Binding-site contacts:
Ligand atom CAE contacts residue PHE117 of chain 2.F at 3.6 Å (hydrophobic).
Ligand atom CAU contacts residue NAD1 of chain 2.BA at 3.9 Å.
Ligand atom CAI contacts residue PHE169 of chain 2.F at 3.8 Å (hydrophobic).
Ligand atom NAN contacts residue VAL223 of chain 2.F at 3.7 Å.
Ligand atom CAV contacts residue NAD1 of chain 2.BA at 3.4 Å.
Ligand atom CAL contacts residue LEU238 of chain 2.F at 3.8 Å (hydrophobic).
Ligand atom CAK contacts residue ALA177 of chain 2.F at 3.9 Å (hydrophobic).
Ligand atom CAL contacts residue PRO176 of chain 2.F at 3.8 Å (hydrophobic).
Ligand atom OAB contacts residue TYR178 of chain 2.F at 2.3 Å (h-bond).
Ligand atom CAA contacts residue GLY116 of chain 2.F at 3.6 Å.
Ligand atom OAB contacts residue LYS185 of chain 2.F at 3.8 Å.
Ligand atom NAO contacts residue MET219 of chain 2.F at 3.7 Å.
Ligand atom OAP contacts residue NAD1 of chain 2.BA at 3.2 Å.
Ligand atom OAB contacts residue NAD1 of chain 2.BA at 2.6 Å (h-bond).
Ligand atom CAE contacts residue GLY116 of chain 2.F at 3.5 Å.
Ligand atom CAA contacts residue NAD1 of chain 2.BA at 3.4 Å.
Ligand atom CAC contacts residue ILE222 of chain 2.F at 3.8 Å (hydrophobic).
Ligand atom CAC contacts residue MET118 of chain 2.F at 3.8 Å (hydrophobic).
Ligand atom CAQ contacts residue ALA218 of chain 2.F at 3.4 Å (hydrophobic).
Ligand atom CAU contacts residue ALA218 of chain 2.F at 3.8 Å (hydrophobic).
Ligand atom CAH contacts residue NAD1 of chain 2.BA at 3.3 Å.
Ligand atom CAM contacts residue NAD1 of chain 2.BA at 3.4 Å.
Ligand atom CAA contacts residue ALA218 of chain 2.F at 3.4 Å (hydrophobic).
Ligand atom CAG contacts residue MET219 of chain 2.F at 3.8 Å (hydrophobic).
Ligand atom CAE contacts residue ALA218 of chain 2.F at 3.9 Å (hydrophobic).
Ligand atom CAS contacts residue TYR178 of chain 2.F at 3.1 Å (hydrophobic).
Ligand atom CAR contacts residue NAD1 of chain 2.BA at 3.4 Å.
Ligand atom CAF contacts residue VAL223 of chain 2.F at 3.8 Å (hydrophobic).
Ligand atom CAI contacts residue TYR178 of chain 2.F at 3.3 Å (hydrophobic).
Ligand atom CAG contacts residue NAD1 of chain 2.BA at 3.2 Å.
Ligand atom CAJ contacts residue TYR178 of chain 2.F at 3.8 Å (hydrophobic).
Ligand atom NAO contacts residue GLN234 of chain 2.F at 3.9 Å.
Ligand atom CAI contacts residue NAD1 of chain 2.BA at 3.6 Å.
Ligand atom CAC contacts residue PHE117 of chain 2.F at 3.9 Å (hydrophobic).
Ligand atom NAN contacts residue LEU238 of chain 2.F at 3.9 Å.
Ligand atom CAS contacts residue NAD1 of chain 2.BA at 3.4 Å.
Ligand atom NAN contacts residue GLN234 of chain 2.F at 3.4 Å (h-bond).
Ligand atom CAM contacts residue PHE169 of chain 2.F at 3.8 Å (hydrophobic).
Ligand atom CAD contacts residue MET123 of chain 2.F at 3.7 Å (hydrophobic).
Ligand atom CAJ contacts residue PHE169 of chain 2.F at 3.5 Å (hydrophobic).

A small-molecule ligand and the protein it binds are described below.
Small molecule (SMILES): Cc1ccccc1Oc1ccc(Cn2cc(C3CC3)nn2)cc1O

Sequence of chain 2.F:
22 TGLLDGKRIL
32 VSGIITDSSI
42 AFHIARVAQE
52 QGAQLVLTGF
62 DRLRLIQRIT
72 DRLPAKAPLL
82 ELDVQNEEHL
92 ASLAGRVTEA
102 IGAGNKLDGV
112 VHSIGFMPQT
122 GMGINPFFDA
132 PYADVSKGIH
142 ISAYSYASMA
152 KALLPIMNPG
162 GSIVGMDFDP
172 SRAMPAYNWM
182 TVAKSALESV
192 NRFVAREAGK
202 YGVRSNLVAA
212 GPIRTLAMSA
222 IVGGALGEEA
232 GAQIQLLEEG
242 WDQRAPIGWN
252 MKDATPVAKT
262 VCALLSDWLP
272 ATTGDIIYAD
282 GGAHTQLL